Binding-site contacts:
Ligand atom OAD contacts residue ASP125 of chain 1.A at 3.4 Å.
Ligand atom OAE contacts residue VAL63 of chain 1.A at 3.5 Å.
Ligand atom OAC contacts residue GLY66 of chain 1.A at 2.8 Å (h-bond).
Ligand atom O6 contacts residue ASP173 of chain 1.A at 3.5 Å (salt-bridge).
Ligand atom OAI contacts residue SER126 of chain 1.A at 3.2 Å (h-bond).
Ligand atom OAF contacts residue ARG187 of chain 1.A at 3.2 Å (salt-bridge).
Ligand atom OAH contacts residue THR129 of chain 1.A at 2.7 Å (h-bond).
Ligand atom N2 contacts residue PHE174 of chain 1.A at 3.6 Å.
Ligand atom N2 contacts residue VAL175 of chain 1.A at 3.5 Å (h-bond).
Ligand atom OAG contacts residue LYS65 of chain 1.A at 2.9 Å (salt-bridge).
Ligand atom C5 contacts residue LYS153 of chain 1.A at 3.5 Å.
Ligand atom O6 contacts residue VAL175 of chain 1.A at 2.8 Å (h-bond).
Ligand atom OAC contacts residue LEU64 of chain 1.A at 3.7 Å.
Ligand atom C8 contacts residue ASP125 of chain 1.A at 3.5 Å.
Ligand atom N2 contacts residue LEU180 of chain 1.A at 3.6 Å.
Ligand atom N1 contacts residue VAL175 of chain 1.A at 2.8 Å (h-bond).
Ligand atom OAE contacts residue VAL89 of chain 1.A at 3.4 Å.
Ligand atom OAH contacts residue SER126 of chain 1.A at 3.4 Å (h-bond).
Ligand atom N2 contacts residue ASP181 of chain 1.A at 2.9 Å (salt-bridge).
Ligand atom OAI contacts residue GLY127 of chain 1.A at 2.7 Å (h-bond).
Ligand atom CAK contacts residue VAL89 of chain 1.A at 3.4 Å (hydrophobic).
Ligand atom N7 contacts residue LYS153 of chain 1.A at 3.0 Å (salt-bridge).
Ligand atom OAC contacts residue LYS65 of chain 1.A at 3.1 Å (salt-bridge).
Ligand atom N1 contacts residue PHE174 of chain 1.A at 3.5 Å.
Ligand atom C6 contacts residue LYS153 of chain 1.A at 3.5 Å.
Ligand atom C2 contacts residue LEU180 of chain 1.A at 3.6 Å (hydrophobic).
Ligand atom C2 contacts residue VAL175 of chain 1.A at 3.6 Å (hydrophobic).
Ligand atom OAG contacts residue ARG187 of chain 1.A at 3.0 Å (salt-bridge).
Ligand atom O6 contacts residue LYS153 of chain 1.A at 2.7 Å (salt-bridge).
Ligand atom OAI contacts residue ASP125 of chain 1.A at 2.9 Å (salt-bridge).
Ligand atom O6 contacts residue PHE174 of chain 1.A at 3.4 Å.
Ligand atom PBE contacts residue LYS65 of chain 1.A at 3.5 Å.
Ligand atom PBE contacts residue MG1 of chain 1.F at 3.6 Å.
Ligand atom C2 contacts residue PHE174 of chain 1.A at 3.6 Å (hydrophobic).
Ligand atom CAL contacts residue VAL89 of chain 1.A at 3.7 Å (hydrophobic).
Ligand atom OAD contacts residue SER126 of chain 1.A at 2.8 Å (h-bond).
Ligand atom OAF contacts residue ASP181 of chain 1.A at 3.1 Å (salt-bridge).
Ligand atom OAF contacts residue MG1 of chain 1.F at 2.1 Å.
Ligand atom PBF contacts residue SER126 of chain 1.A at 3.5 Å.
Ligand atom OAH contacts residue LEU128 of chain 1.A at 3.5 Å (h-bond).

This small molecule binds to this protein.
Small molecule (SMILES): Nc1nc2c(ncn2CCN(CCN(CC=O)CCP(=O)(O)O)CCP(=O)(O)O)c(=O)[nH]1

Sequence of chain 1.A:
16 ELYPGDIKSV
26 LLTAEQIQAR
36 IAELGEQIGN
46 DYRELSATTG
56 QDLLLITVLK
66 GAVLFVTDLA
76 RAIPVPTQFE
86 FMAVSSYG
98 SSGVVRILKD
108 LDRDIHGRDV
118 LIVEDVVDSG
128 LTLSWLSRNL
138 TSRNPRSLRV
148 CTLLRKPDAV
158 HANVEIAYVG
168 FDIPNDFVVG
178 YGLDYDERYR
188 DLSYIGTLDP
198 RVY